Binding-site contacts:
Ligand atom C17 contacts residue ASP47 of chain 1.D at 4.1 Å.
Ligand atom C7 contacts residue ALA48 of chain 1.D at 3.8 Å (hydrophobic).
Ligand atom C13 contacts residue SER45 of chain 1.D at 3.8 Å.
Ligand atom C10 contacts residue LEU100 of chain 1.D at 3.7 Å (hydrophobic).
Ligand atom C5 contacts residue THR177 of chain 1.D at 3.8 Å.
Ligand atom C15 contacts residue ASN44 of chain 1.D at 3.7 Å.
Ligand atom C3 contacts residue ALA48 of chain 1.D at 3.5 Å (hydrophobic).
Ligand atom C9 contacts residue THR177 of chain 1.D at 3.5 Å.
Ligand atom C17 contacts residue GLY101 of chain 1.D at 4.1 Å.
Ligand atom C10 contacts residue MET91 of chain 1.D at 3.8 Å (hydrophobic).
Ligand atom C13 contacts residue ASP86 of chain 1.D at 3.5 Å.
Ligand atom C4 contacts residue ALA48 of chain 1.D at 3.8 Å (hydrophobic).
Ligand atom C8 contacts residue ALA48 of chain 1.D at 3.9 Å (hydrophobic).
Ligand atom C13 contacts residue THR177 of chain 1.D at 3.9 Å.
Ligand atom C3 contacts residue MET91 of chain 1.D at 4.0 Å (hydrophobic).
Ligand atom C3 contacts residue ILE89 of chain 1.D at 3.8 Å (hydrophobic).
Ligand atom O6 contacts residue MET91 of chain 1.D at 3.1 Å.
Ligand atom O14 contacts residue ALA48 of chain 1.D at 3.5 Å.
Ligand atom C2 contacts residue MET91 of chain 1.D at 3.7 Å (hydrophobic).
Ligand atom C18 contacts residue ASN44 of chain 1.D at 3.5 Å.
Ligand atom C9 contacts residue ASP86 of chain 1.D at 3.6 Å.
Ligand atom C4 contacts residue ASN44 of chain 1.D at 3.9 Å.
Ligand atom O19 contacts residue ASN44 of chain 1.D at 3.5 Å.
Ligand atom N1 contacts residue ALA48 of chain 1.D at 3.5 Å.
Ligand atom C3 contacts residue GLY90 of chain 1.D at 3.7 Å.
Ligand atom C7 contacts residue ILE89 of chain 1.D at 4.1 Å (hydrophobic).
Ligand atom N1 contacts residue MET91 of chain 1.D at 4.0 Å.
Ligand atom C12 contacts residue GLY101 of chain 1.D at 4.1 Å.
Ligand atom C2 contacts residue THR177 of chain 1.D at 3.4 Å.
Ligand atom C11 contacts residue ILE89 of chain 1.D at 3.8 Å (hydrophobic).
Ligand atom O6 contacts residue GLY90 of chain 1.D at 3.7 Å.
Ligand atom C2 contacts residue ALA48 of chain 1.D at 4.0 Å (hydrophobic).
Ligand atom C12 contacts residue ASP47 of chain 1.D at 3.8 Å.
Ligand atom C13 contacts residue ASN44 of chain 1.D at 3.8 Å.
Ligand atom O19 contacts residue LEU41 of chain 1.D at 3.6 Å.
Ligand atom O14 contacts residue SER45 of chain 1.D at 3.9 Å.
Ligand atom O14 contacts residue THR177 of chain 1.D at 3.3 Å.
Ligand atom O6 contacts residue THR177 of chain 1.D at 2.6 Å (h-bond).
Ligand atom O19 contacts residue VAL179 of chain 1.D at 3.6 Å.
Ligand atom O14 contacts residue ASP86 of chain 1.D at 2.7 Å (salt-bridge).

The small molecule below binds the protein below.
Small molecule (SMILES): O=C(c1ccc(O)cc1O)N1Cc2ccccc2C1

Sequence of chain 1.D:
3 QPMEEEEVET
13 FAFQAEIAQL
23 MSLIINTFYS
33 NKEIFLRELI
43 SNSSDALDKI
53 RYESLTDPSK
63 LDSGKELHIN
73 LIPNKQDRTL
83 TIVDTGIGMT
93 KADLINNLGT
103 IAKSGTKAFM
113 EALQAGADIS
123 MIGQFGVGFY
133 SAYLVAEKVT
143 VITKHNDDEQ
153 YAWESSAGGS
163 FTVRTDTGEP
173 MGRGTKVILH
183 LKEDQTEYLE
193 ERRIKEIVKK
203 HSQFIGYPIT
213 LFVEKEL